Binding-site contacts:
Ligand atom C1 contacts residue MET60 of chain 1.C at 4.0 Å (hydrophobic).
Ligand atom C4 contacts residue MET45 of chain 1.C at 3.8 Å (hydrophobic).
Ligand atom F2 contacts residue MET60 of chain 1.C at 3.5 Å.
Ligand atom C9 contacts residue GLU19 of chain 1.D at 3.7 Å.
Ligand atom F3 contacts residue MET81 of chain 1.C at 3.8 Å.
Ligand atom C2 contacts residue TFP1 of chain 1.O at 3.8 Å.
Ligand atom C11 contacts residue TFP1 of chain 1.O at 3.9 Å.
Ligand atom C4 contacts residue TFP1 of chain 1.O at 3.6 Å.
Ligand atom C6 contacts residue TFP1 of chain 1.O at 3.9 Å.
Ligand atom C17 contacts residue GLU15 of chain 1.D at 3.7 Å.
Ligand atom C9 contacts residue GLN50 of chain 1.C at 3.4 Å.
Ligand atom C12 contacts residue TFP1 of chain 1.O at 3.9 Å.
Ligand atom C8 contacts residue GLN50 of chain 1.C at 3.4 Å.
Ligand atom C3 contacts residue TFP1 of chain 1.O at 3.6 Å.
Ligand atom N1 contacts residue TFP1 of chain 1.O at 3.7 Å.
Ligand atom C11 contacts residue GLU19 of chain 1.D at 3.9 Å.
Ligand atom C19 contacts residue MET60 of chain 1.C at 3.6 Å (hydrophobic).
Ligand atom F3 contacts residue MET80 of chain 1.C at 3.5 Å.
Ligand atom C16 contacts residue GLU15 of chain 1.D at 4.1 Å.
Ligand atom C14 contacts residue GLU19 of chain 1.D at 4.0 Å.
Ligand atom C18 contacts residue MET60 of chain 1.C at 3.9 Å (hydrophobic).
Ligand atom C6 contacts residue MET60 of chain 1.C at 4.0 Å (hydrophobic).
Ligand atom C7 contacts residue GLN50 of chain 1.C at 3.9 Å.
Ligand atom C5 contacts residue TFP1 of chain 1.O at 4.0 Å.
Ligand atom N2 contacts residue GLU19 of chain 1.D at 3.2 Å (salt-bridge).
Ligand atom F3 contacts residue TFP1 of chain 1.O at 4.0 Å.
Ligand atom S contacts residue LEU48 of chain 1.C at 3.7 Å.
Ligand atom F1 contacts residue TFP1 of chain 1.O at 3.5 Å.
Ligand atom F1 contacts residue MET80 of chain 1.C at 3.7 Å.
Ligand atom C3 contacts residue MET45 of chain 1.C at 3.7 Å (hydrophobic).
Ligand atom C10 contacts residue PHE20 of chain 1.D at 3.6 Å (hydrophobic).
Ligand atom C20 contacts residue GLU56 of chain 1.C at 3.5 Å.
Ligand atom S contacts residue GLN50 of chain 1.C at 3.9 Å.
Ligand atom F2 contacts residue MET80 of chain 1.C at 3.1 Å.
Ligand atom C13 contacts residue TFP1 of chain 1.O at 3.6 Å.
Ligand atom C21 contacts residue MET80 of chain 1.C at 4.0 Å (hydrophobic).
Ligand atom C15 contacts residue GLU19 of chain 1.D at 3.5 Å.
Ligand atom S contacts residue MET45 of chain 1.C at 3.6 Å.
Ligand atom C16 contacts residue GLU19 of chain 1.D at 3.5 Å.
Ligand atom C10 contacts residue GLU19 of chain 1.D at 3.7 Å.

Sequence of chain 1.D:
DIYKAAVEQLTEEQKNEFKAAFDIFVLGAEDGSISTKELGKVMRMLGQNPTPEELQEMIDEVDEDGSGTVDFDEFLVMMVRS

This protein binds this small molecule.
Small molecule (SMILES): CN1CCN(CCCN2c3ccccc3Sc3ccc(C(F)(F)F)cc32)CC1

Sequence of chain 1.C:
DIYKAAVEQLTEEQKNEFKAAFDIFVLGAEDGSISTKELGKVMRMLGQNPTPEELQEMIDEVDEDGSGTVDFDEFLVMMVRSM